Sequence of chain 1.C:
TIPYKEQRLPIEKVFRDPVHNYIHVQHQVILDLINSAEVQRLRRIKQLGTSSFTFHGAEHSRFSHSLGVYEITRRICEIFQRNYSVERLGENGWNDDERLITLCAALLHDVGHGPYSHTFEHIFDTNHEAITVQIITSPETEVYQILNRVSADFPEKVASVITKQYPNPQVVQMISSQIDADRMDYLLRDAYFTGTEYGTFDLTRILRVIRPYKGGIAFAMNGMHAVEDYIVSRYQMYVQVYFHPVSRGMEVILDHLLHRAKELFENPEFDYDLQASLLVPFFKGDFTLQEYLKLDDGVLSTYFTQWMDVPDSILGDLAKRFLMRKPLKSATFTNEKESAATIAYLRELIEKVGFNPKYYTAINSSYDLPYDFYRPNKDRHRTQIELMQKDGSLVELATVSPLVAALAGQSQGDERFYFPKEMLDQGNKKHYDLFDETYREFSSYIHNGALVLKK

Sequence of chain 1.D:
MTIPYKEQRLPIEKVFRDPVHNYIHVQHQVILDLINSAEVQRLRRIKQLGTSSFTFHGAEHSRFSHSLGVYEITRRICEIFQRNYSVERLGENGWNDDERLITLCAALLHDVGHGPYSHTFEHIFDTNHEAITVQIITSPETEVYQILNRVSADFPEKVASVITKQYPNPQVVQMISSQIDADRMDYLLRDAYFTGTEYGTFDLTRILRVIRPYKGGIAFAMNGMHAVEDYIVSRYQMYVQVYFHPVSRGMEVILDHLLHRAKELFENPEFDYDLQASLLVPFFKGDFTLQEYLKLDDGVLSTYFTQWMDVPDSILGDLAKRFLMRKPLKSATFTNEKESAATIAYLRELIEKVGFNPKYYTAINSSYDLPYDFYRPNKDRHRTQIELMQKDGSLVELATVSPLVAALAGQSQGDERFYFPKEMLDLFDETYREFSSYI

The small molecule below binds the protein below.
Small molecule (SMILES): Nc1nc2c(ncn2[C@H]2C[C@H](O)[C@@H](CO[P](=O)(O)O[P](=O)(O)OP(=O)(O)O)O2)c(=O)[nH]1

Binding-site contacts:
Ligand atom O6 contacts residue ARG350 of chain 1.C at 3.4 Å.
Ligand atom N9 contacts residue PHE78 of chain 1.C at 3.5 Å (h-bond).
Ligand atom C2 contacts residue ARG350 of chain 1.C at 3.3 Å.
Ligand atom C5' contacts residue TTP1 of chain 1.S at 3.4 Å.
Ligand atom O6 contacts residue ARG68 of chain 1.D at 2.7 Å (salt-bridge).
Ligand atom O1A contacts residue ARG350 of chain 1.C at 2.7 Å (salt-bridge).
Ligand atom O3' contacts residue TTP1 of chain 1.S at 2.7 Å (h-bond).
Ligand atom C4 contacts residue ARG350 of chain 1.C at 3.2 Å.
Ligand atom C1' contacts residue THR79 of chain 1.C at 3.3 Å.
Ligand atom O6 contacts residue PHE88 of chain 1.D at 3.3 Å.
Ligand atom O2B contacts residue LYS38 of chain 1.D at 2.8 Å (salt-bridge).
Ligand atom C6 contacts residue ARG350 of chain 1.C at 3.4 Å.
Ligand atom O6 contacts residue GLN65 of chain 1.D at 2.9 Å (h-bond).
Ligand atom O1G contacts residue LYS38 of chain 1.D at 3.4 Å (salt-bridge).
Ligand atom C2 contacts residue ASN60 of chain 1.D at 3.5 Å.
Ligand atom O2A contacts residue LYS38 of chain 1.D at 2.5 Å (salt-bridge).
Ligand atom O5' contacts residue ARG350 of chain 1.C at 3.0 Å (salt-bridge).
Ligand atom C8 contacts residue THR79 of chain 1.C at 3.4 Å.
Ligand atom N3 contacts residue PHE40 of chain 1.D at 3.3 Å.
Ligand atom O1B contacts residue LYS354 of chain 1.C at 2.7 Å (salt-bridge).
Ligand atom C5 contacts residue ARG68 of chain 1.D at 3.3 Å.
Ligand atom N7 contacts residue PHE78 of chain 1.C at 3.1 Å (h-bond).
Ligand atom O3' contacts residue VAL39 of chain 1.D at 3.4 Å (h-bond).
Ligand atom O2G contacts residue LYS446 of chain 1.C at 3.3 Å (salt-bridge).
Ligand atom N3 contacts residue ARG350 of chain 1.C at 3.3 Å (salt-bridge).
Ligand atom C8 contacts residue PHE78 of chain 1.C at 3.0 Å (hydrophobic).
Ligand atom O2B contacts residue TTP1 of chain 1.S at 2.6 Å (h-bond).
Ligand atom C6 contacts residue ARG68 of chain 1.D at 3.3 Å.
Ligand atom C4' contacts residue TTP1 of chain 1.S at 3.3 Å.
Ligand atom C5 contacts residue ARG350 of chain 1.C at 3.4 Å.
Ligand atom O3G contacts residue LYS38 of chain 1.D at 3.1 Å (salt-bridge).
Ligand atom N2 contacts residue ASN60 of chain 1.D at 3.0 Å (h-bond).
Ligand atom C5 contacts residue PHE40 of chain 1.D at 3.4 Å (hydrophobic).
Ligand atom N7 contacts residue ARG68 of chain 1.D at 2.9 Å (salt-bridge).
Ligand atom N1 contacts residue ASN60 of chain 1.D at 3.1 Å (h-bond).
Ligand atom O3' contacts residue LYS38 of chain 1.D at 3.2 Å (salt-bridge).
Ligand atom C4 contacts residue PHE40 of chain 1.D at 3.2 Å (hydrophobic).
Ligand atom N2 contacts residue ARG350 of chain 1.C at 3.5 Å (salt-bridge).
Ligand atom C2' contacts residue VAL39 of chain 1.D at 3.4 Å (hydrophobic).
Ligand atom O4' contacts residue ARG350 of chain 1.C at 3.2 Å (salt-bridge).